Binding-site contacts:
Ligand atom C4 contacts residue PHE239 of chain 1.B at 4.4 Å (hydrophobic).
Ligand atom C19 contacts residue TYR237 of chain 1.B at 4.0 Å (hydrophobic).
Ligand atom C5 contacts residue LYS284 of chain 1.B at 3.9 Å.
Ligand atom C8 contacts residue THR258 of chain 1.B at 4.1 Å.
Ligand atom O4 contacts residue LYS284 of chain 1.B at 2.1 Å (salt-bridge).
Ligand atom C3 contacts residue TRP260 of chain 1.B at 3.8 Å (hydrophobic).
Ligand atom O16 contacts residue PHE239 of chain 1.B at 4.4 Å.
Ligand atom C7 contacts residue LYS284 of chain 1.B at 3.4 Å.
Ligand atom O4 contacts residue THR258 of chain 1.B at 3.4 Å (h-bond).
Ligand atom C11 contacts residue THR258 of chain 1.B at 4.3 Å.
Ligand atom O6 contacts residue THR258 of chain 1.B at 3.7 Å.
Ligand atom C22 contacts residue TYR237 of chain 1.B at 4.1 Å (hydrophobic).
Ligand atom C18 contacts residue TYR237 of chain 1.B at 4.0 Å (hydrophobic).
Ligand atom O5 contacts residue PHE239 of chain 1.B at 4.1 Å.
Ligand atom O61 contacts residue THR258 of chain 1.B at 4.2 Å.
Ligand atom C25 contacts residue TYR237 of chain 1.B at 3.9 Å (hydrophobic).
Ligand atom O3 contacts residue TRP260 of chain 1.B at 3.0 Å (h-bond).
Ligand atom O6 contacts residue C8E1 of chain 1.AA at 2.8 Å.
Ligand atom C4 contacts residue TRP260 of chain 1.B at 4.0 Å (hydrophobic).
Ligand atom C57 contacts residue C8E1 of chain 1.AA at 4.1 Å.
Ligand atom C22 contacts residue PHE239 of chain 1.B at 4.0 Å (hydrophobic).
Ligand atom C10 contacts residue TRP260 of chain 1.B at 4.2 Å (hydrophobic).
Ligand atom O61 contacts residue PHE239 of chain 1.B at 4.0 Å.
Ligand atom C6 contacts residue PHE239 of chain 1.B at 4.0 Å (hydrophobic).
Ligand atom C6 contacts residue GLN262 of chain 1.B at 4.1 Å.
Ligand atom C18 contacts residue PHE239 of chain 1.B at 3.6 Å (hydrophobic).
Ligand atom C7 contacts residue TRP260 of chain 1.B at 4.3 Å (hydrophobic).
Ligand atom O2 contacts residue GLY257 of chain 1.B at 3.8 Å.
Ligand atom O2 contacts residue THR258 of chain 1.B at 3.0 Å (h-bond).
Ligand atom C9 contacts residue THR258 of chain 1.B at 4.1 Å.
Ligand atom O3 contacts residue LYS284 of chain 1.B at 3.1 Å.
Ligand atom O49 contacts residue GLN262 of chain 1.B at 3.2 Å (h-bond).
Ligand atom C11 contacts residue C8E1 of chain 1.AA at 4.0 Å.
Ligand atom C7 contacts residue THR258 of chain 1.B at 3.7 Å.
Ligand atom C2 contacts residue TRP260 of chain 1.B at 3.8 Å (hydrophobic).
Ligand atom C5 contacts residue TRP260 of chain 1.B at 4.0 Å (hydrophobic).
Ligand atom O7 contacts residue TRP260 of chain 1.B at 3.1 Å (h-bond).
Ligand atom C1 contacts residue GLN262 of chain 1.B at 4.1 Å.
Ligand atom O61 contacts residue C8E1 of chain 1.AA at 2.8 Å.

Sequence of chain 1.B:
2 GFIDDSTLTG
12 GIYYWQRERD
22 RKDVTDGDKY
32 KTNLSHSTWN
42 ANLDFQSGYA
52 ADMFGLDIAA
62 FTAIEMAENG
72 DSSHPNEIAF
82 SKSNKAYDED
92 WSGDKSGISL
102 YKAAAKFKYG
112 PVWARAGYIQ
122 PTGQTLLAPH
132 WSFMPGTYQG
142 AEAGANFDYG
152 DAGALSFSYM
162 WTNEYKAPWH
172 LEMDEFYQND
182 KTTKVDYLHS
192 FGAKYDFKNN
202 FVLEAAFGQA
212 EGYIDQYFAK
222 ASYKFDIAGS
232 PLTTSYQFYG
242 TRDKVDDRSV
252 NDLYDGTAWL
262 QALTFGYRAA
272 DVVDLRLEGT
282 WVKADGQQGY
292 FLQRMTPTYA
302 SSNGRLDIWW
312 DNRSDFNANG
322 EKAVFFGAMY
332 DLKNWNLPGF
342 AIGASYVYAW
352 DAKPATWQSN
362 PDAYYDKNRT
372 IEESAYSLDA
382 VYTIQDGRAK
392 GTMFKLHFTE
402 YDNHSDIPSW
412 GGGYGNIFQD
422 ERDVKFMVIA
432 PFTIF

A protein and the small-molecule ligand that binds it are described below.
Small molecule (SMILES): CCCCCCCCCCO[C@@H]1O[C@H](CO)[C@@H](O[C@H]2O[C@H](CO)[C@@H](O)[C@H](O)[C@H]2O)[C@H](O)[C@H]1O